The protein below binds the small molecule below.
Small molecule (SMILES): CC(=O)N[C@H]1[C@H](O[C@H]2[C@H](O)[C@@H](NC(C)=O)CO[C@@H]2CO)O[C@H](CO)[C@@H](O)[C@@H]1O

Sequence of chain 1.B:
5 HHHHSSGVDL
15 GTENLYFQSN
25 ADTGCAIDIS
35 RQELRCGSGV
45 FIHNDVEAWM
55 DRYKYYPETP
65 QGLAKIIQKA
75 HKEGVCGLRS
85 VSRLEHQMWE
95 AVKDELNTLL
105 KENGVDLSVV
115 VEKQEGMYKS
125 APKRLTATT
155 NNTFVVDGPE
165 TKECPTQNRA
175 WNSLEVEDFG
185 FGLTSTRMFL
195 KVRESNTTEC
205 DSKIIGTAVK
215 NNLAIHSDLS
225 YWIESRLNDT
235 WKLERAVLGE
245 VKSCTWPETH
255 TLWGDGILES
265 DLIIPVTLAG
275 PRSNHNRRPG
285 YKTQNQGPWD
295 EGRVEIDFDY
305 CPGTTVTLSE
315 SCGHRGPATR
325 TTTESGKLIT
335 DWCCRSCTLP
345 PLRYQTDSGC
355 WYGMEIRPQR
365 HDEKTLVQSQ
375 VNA

Binding-site contacts:
Ligand atom C2 contacts residue ASN200 of chain 1.B at 2.5 Å.
Ligand atom C7 contacts residue ASN200 of chain 1.B at 3.0 Å.
Ligand atom C1 contacts residue PRO126 of chain 1.B at 4.2 Å (hydrophobic).
Ligand atom C5 contacts residue ASN200 of chain 1.B at 3.7 Å.
Ligand atom C6 contacts residue PRO126 of chain 1.B at 4.3 Å (hydrophobic).
Ligand atom C8 contacts residue SER124 of chain 1.B at 4.2 Å.
Ligand atom C6 contacts residue THR202 of chain 1.B at 4.1 Å.
Ligand atom O6 contacts residue PRO126 of chain 1.B at 3.7 Å.
Ligand atom C4 contacts residue GLN171 of chain 1.B at 4.4 Å.
Ligand atom C1 contacts residue ARG128 of chain 1.B at 4.2 Å.
Ligand atom O3 contacts residue PRO126 of chain 1.B at 3.9 Å.
Ligand atom O5 contacts residue PRO126 of chain 1.B at 3.9 Å.
Ligand atom O5 contacts residue ASN200 of chain 1.B at 2.4 Å (h-bond).
Ligand atom N2 contacts residue PRO126 of chain 1.B at 3.1 Å (h-bond).
Ligand atom O4 contacts residue PRO126 of chain 1.B at 4.5 Å.
Ligand atom C1 contacts residue ASN200 of chain 1.B at 1.5 Å.
Ligand atom C8 contacts residue PRO126 of chain 1.B at 4.2 Å (hydrophobic).
Ligand atom C2 contacts residue PRO126 of chain 1.B at 3.7 Å (hydrophobic).
Ligand atom C7 contacts residue PRO126 of chain 1.B at 4.1 Å (hydrophobic).
Ligand atom C7 contacts residue ARG128 of chain 1.B at 4.4 Å.
Ligand atom C3 contacts residue PRO126 of chain 1.B at 3.4 Å (hydrophobic).
Ligand atom C6 contacts residue GLN171 of chain 1.B at 4.3 Å.
Ligand atom C3 contacts residue ASN200 of chain 1.B at 3.8 Å.
Ligand atom C4 contacts residue ASN200 of chain 1.B at 4.2 Å.
Ligand atom N2 contacts residue ASN200 of chain 1.B at 3.0 Å (h-bond).
Ligand atom C8 contacts residue ARG128 of chain 1.B at 4.2 Å.
Ligand atom O7 contacts residue ASN200 of chain 1.B at 2.5 Å (h-bond).
Ligand atom C8 contacts residue ASN200 of chain 1.B at 4.3 Å.